The small molecule below binds the protein below.
Small molecule (SMILES): O=c1nc2n(C[C@H](O)[C@H](O)[C@H](O)CO)c3cc(O)ccc3cc-2c(=O)[nH]1

Sequence of chain 1.B:
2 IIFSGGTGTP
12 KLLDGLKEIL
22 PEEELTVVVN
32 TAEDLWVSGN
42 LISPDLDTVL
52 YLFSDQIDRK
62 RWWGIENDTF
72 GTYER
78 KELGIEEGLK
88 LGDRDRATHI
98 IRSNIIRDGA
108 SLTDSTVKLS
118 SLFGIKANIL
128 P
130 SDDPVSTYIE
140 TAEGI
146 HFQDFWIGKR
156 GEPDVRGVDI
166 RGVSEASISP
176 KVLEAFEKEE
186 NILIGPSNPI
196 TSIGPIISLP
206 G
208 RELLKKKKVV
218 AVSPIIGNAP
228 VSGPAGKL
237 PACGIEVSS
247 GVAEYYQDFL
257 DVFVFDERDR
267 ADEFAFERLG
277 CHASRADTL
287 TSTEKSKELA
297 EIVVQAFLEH

Binding-site contacts:
Ligand atom C5 contacts residue LEU86 of chain 1.B at 3.8 Å (hydrophobic).
Ligand atom C15 contacts residue PRO45 of chain 1.B at 4.1 Å (hydrophobic).
Ligand atom C2 contacts residue TRP64 of chain 1.B at 3.7 Å (hydrophobic).
Ligand atom C11 contacts residue PRO45 of chain 1.B at 3.7 Å (hydrophobic).
Ligand atom N1 contacts residue ILE152 of chain 1.B at 3.9 Å.
Ligand atom C6 contacts residue LYS87 of chain 1.B at 3.8 Å.
Ligand atom C1 contacts residue ILE152 of chain 1.B at 3.8 Å (hydrophobic).
Ligand atom O2 contacts residue TRP64 of chain 1.B at 3.9 Å.
Ligand atom C3 contacts residue TRP64 of chain 1.B at 3.7 Å (hydrophobic).
Ligand atom N2 contacts residue TRP64 of chain 1.B at 4.0 Å.
Ligand atom N2 contacts residue ILE152 of chain 1.B at 4.0 Å.
Ligand atom N1 contacts residue TRP64 of chain 1.B at 3.6 Å.
Ligand atom C13 contacts residue TRP64 of chain 1.B at 3.6 Å (hydrophobic).
Ligand atom O1 contacts residue ILE152 of chain 1.B at 4.0 Å.
Ligand atom C6 contacts residue LEU88 of chain 1.B at 4.2 Å (hydrophobic).
Ligand atom C4 contacts residue LEU86 of chain 1.B at 3.7 Å (hydrophobic).
Ligand atom C6 contacts residue TRP64 of chain 1.B at 4.1 Å (hydrophobic).
Ligand atom C3 contacts residue ILE152 of chain 1.B at 4.1 Å (hydrophobic).
Ligand atom C12 contacts residue TRP64 of chain 1.B at 3.7 Å (hydrophobic).
Ligand atom C6 contacts residue ASP92 of chain 1.B at 3.8 Å.
Ligand atom O10 contacts residue PRO45 of chain 1.B at 3.1 Å.
Ligand atom C4 contacts residue TRP64 of chain 1.B at 3.5 Å (hydrophobic).
Ligand atom C3 contacts residue LEU86 of chain 1.B at 4.1 Å (hydrophobic).
Ligand atom O10 contacts residue ASP48 of chain 1.B at 4.1 Å.
Ligand atom C7 contacts residue ASP92 of chain 1.B at 3.2 Å.
Ligand atom O2 contacts residue LEU86 of chain 1.B at 3.8 Å.
Ligand atom C1 contacts residue TRP64 of chain 1.B at 4.0 Å (hydrophobic).
Ligand atom C4 contacts residue LYS87 of chain 1.B at 3.8 Å.
Ligand atom O2 contacts residue LYS87 of chain 1.B at 3.0 Å (salt-bridge).
Ligand atom C9 contacts residue PRO45 of chain 1.B at 4.0 Å (hydrophobic).
Ligand atom C2 contacts residue LYS87 of chain 1.B at 4.1 Å.
Ligand atom N3 contacts residue TRP64 of chain 1.B at 3.6 Å.
Ligand atom C14 contacts residue TRP64 of chain 1.B at 3.7 Å (hydrophobic).
Ligand atom C13 contacts residue ILE152 of chain 1.B at 4.0 Å (hydrophobic).
Ligand atom C2 contacts residue ILE152 of chain 1.B at 4.1 Å (hydrophobic).
Ligand atom O1 contacts residue TRP151 of chain 1.B at 4.0 Å.
Ligand atom C11 contacts residue TRP64 of chain 1.B at 4.0 Å (hydrophobic).
Ligand atom C6 contacts residue LEU86 of chain 1.B at 3.8 Å (hydrophobic).
Ligand atom O3 contacts residue ILE152 of chain 1.B at 3.8 Å.
Ligand atom C5 contacts residue TRP64 of chain 1.B at 3.6 Å (hydrophobic).